Binding-site contacts:
Ligand atom N01 contacts residue GLY279 of chain 1.A at 3.7 Å.
Ligand atom C11 contacts residue VAL276 of chain 1.A at 3.8 Å (hydrophobic).
Ligand atom N14 contacts residue GLN280 of chain 1.A at 3.0 Å (h-bond).
Ligand atom C18 contacts residue PHE283 of chain 1.A at 3.5 Å (hydrophobic).
Ligand atom C22 contacts residue VAL232 of chain 1.A at 3.6 Å (hydrophobic).
Ligand atom C10 contacts residue LYS272 of chain 1.A at 3.4 Å.
Ligand atom C05 contacts residue TYR247 of chain 1.A at 3.3 Å (hydrophobic).
Ligand atom N19 contacts residue ILE246 of chain 1.A at 3.6 Å.
Ligand atom C11 contacts residue GLU275 of chain 1.A at 3.6 Å.
Ligand atom N04 contacts residue TYR247 of chain 1.A at 2.6 Å (h-bond).
Ligand atom N19 contacts residue PHE283 of chain 1.A at 3.7 Å.
Ligand atom N15 contacts residue PHE250 of chain 1.A at 3.6 Å.
Ligand atom C08 contacts residue GLU275 of chain 1.A at 3.7 Å.
Ligand atom C21 contacts residue PHE283 of chain 1.A at 3.5 Å (hydrophobic).
Ligand atom C25 contacts residue PHE283 of chain 1.A at 3.6 Å (hydrophobic).
Ligand atom N02 contacts residue MET267 of chain 1.A at 3.7 Å.
Ligand atom C03 contacts residue MET267 of chain 1.A at 3.7 Å (hydrophobic).
Ligand atom C17 contacts residue PHE283 of chain 1.A at 3.6 Å (hydrophobic).
Ligand atom C12 contacts residue MET267 of chain 1.A at 3.7 Å (hydrophobic).
Ligand atom N06 contacts residue MET267 of chain 1.A at 3.7 Å.
Ligand atom C09 contacts residue PRO266 of chain 1.A at 3.5 Å (hydrophobic).
Ligand atom C05 contacts residue GLY279 of chain 1.A at 3.5 Å.
Ligand atom C22 contacts residue GLN280 of chain 1.A at 3.7 Å.
Ligand atom C24 contacts residue TYR247 of chain 1.A at 3.5 Å (hydrophobic).
Ligand atom C09 contacts residue GLU275 of chain 1.A at 3.5 Å.
Ligand atom C20 contacts residue LEU229 of chain 1.A at 3.7 Å (hydrophobic).
Ligand atom C09 contacts residue LYS272 of chain 1.A at 3.7 Å.
Ligand atom C25 contacts residue GLN280 of chain 1.A at 3.6 Å.
Ligand atom C10 contacts residue GLU275 of chain 1.A at 3.6 Å.
Ligand atom C18 contacts residue ILE246 of chain 1.A at 3.5 Å (hydrophobic).
Ligand atom C25 contacts residue GLY279 of chain 1.A at 3.8 Å.
Ligand atom C03 contacts residue GLY279 of chain 1.A at 3.5 Å.
Ligand atom N06 contacts residue GLY279 of chain 1.A at 3.8 Å.
Ligand atom C24 contacts residue PHE250 of chain 1.A at 3.8 Å (hydrophobic).
Ligand atom C22 contacts residue ILE246 of chain 1.A at 3.6 Å (hydrophobic).
Ligand atom C20 contacts residue PHE283 of chain 1.A at 3.5 Å (hydrophobic).
Ligand atom C25 contacts residue TYR247 of chain 1.A at 3.4 Å (hydrophobic).
Ligand atom N16 contacts residue PHE283 of chain 1.A at 3.4 Å.
Ligand atom N15 contacts residue PHE283 of chain 1.A at 3.6 Å.
Ligand atom N04 contacts residue GLY279 of chain 1.A at 3.5 Å.

A protein and the small-molecule ligand that binds it are described below.
Small molecule (SMILES): Cc1ncc(C)n2nc(CCc3nc(N4CCCCC4)nn3C)nc12

Sequence of chain 1.A:
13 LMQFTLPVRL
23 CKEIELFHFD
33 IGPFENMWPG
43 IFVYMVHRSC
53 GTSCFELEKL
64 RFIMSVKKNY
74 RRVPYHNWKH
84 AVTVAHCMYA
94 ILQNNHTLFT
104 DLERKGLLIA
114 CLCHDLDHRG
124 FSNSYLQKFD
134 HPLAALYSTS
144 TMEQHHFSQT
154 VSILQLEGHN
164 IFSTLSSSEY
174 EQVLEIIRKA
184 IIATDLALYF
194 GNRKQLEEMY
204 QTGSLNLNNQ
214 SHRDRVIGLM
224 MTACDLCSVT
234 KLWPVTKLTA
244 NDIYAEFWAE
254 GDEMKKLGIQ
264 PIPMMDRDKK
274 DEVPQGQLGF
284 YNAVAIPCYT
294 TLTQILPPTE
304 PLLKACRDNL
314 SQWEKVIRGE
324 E